Binding-site contacts:
Ligand atom O7 contacts residue ASN99 of chain 1.C at 4.3 Å.
Ligand atom O5 contacts residue ASN99 of chain 1.C at 2.3 Å (h-bond).
Ligand atom O6 contacts residue LYS35 of chain 1.C at 4.2 Å.
Ligand atom C2 contacts residue THR101 of chain 1.C at 4.5 Å.
Ligand atom C1 contacts residue ASN99 of chain 1.C at 1.4 Å.
Ligand atom C1 contacts residue THR101 of chain 1.C at 3.5 Å.
Ligand atom C6 contacts residue LYS35 of chain 1.C at 4.4 Å.
Ligand atom C2 contacts residue ASN99 of chain 1.C at 2.5 Å.
Ligand atom C7 contacts residue ASN99 of chain 1.C at 3.3 Å.
Ligand atom O5 contacts residue LYS35 of chain 1.C at 4.0 Å.
Ligand atom O5 contacts residue THR101 of chain 1.C at 4.4 Å.
Ligand atom N2 contacts residue THR101 of chain 1.C at 4.3 Å.
Ligand atom C8 contacts residue ASN99 of chain 1.C at 3.5 Å.
Ligand atom C5 contacts residue ASN99 of chain 1.C at 3.6 Å.
Ligand atom N2 contacts residue ASN99 of chain 1.C at 2.5 Å (h-bond).
Ligand atom C4 contacts residue ASN99 of chain 1.C at 4.2 Å.
Ligand atom C3 contacts residue ASN99 of chain 1.C at 3.8 Å.

This protein binds this small molecule.
Small molecule (SMILES): CC(=O)N[C@H]1[C@H](O[C@H]2[C@H](O)[C@@H](NC(C)=O)CO[C@@H]2CO)O[C@H](CO)[C@@H](O)[C@@H]1O

Sequence of chain 1.C:
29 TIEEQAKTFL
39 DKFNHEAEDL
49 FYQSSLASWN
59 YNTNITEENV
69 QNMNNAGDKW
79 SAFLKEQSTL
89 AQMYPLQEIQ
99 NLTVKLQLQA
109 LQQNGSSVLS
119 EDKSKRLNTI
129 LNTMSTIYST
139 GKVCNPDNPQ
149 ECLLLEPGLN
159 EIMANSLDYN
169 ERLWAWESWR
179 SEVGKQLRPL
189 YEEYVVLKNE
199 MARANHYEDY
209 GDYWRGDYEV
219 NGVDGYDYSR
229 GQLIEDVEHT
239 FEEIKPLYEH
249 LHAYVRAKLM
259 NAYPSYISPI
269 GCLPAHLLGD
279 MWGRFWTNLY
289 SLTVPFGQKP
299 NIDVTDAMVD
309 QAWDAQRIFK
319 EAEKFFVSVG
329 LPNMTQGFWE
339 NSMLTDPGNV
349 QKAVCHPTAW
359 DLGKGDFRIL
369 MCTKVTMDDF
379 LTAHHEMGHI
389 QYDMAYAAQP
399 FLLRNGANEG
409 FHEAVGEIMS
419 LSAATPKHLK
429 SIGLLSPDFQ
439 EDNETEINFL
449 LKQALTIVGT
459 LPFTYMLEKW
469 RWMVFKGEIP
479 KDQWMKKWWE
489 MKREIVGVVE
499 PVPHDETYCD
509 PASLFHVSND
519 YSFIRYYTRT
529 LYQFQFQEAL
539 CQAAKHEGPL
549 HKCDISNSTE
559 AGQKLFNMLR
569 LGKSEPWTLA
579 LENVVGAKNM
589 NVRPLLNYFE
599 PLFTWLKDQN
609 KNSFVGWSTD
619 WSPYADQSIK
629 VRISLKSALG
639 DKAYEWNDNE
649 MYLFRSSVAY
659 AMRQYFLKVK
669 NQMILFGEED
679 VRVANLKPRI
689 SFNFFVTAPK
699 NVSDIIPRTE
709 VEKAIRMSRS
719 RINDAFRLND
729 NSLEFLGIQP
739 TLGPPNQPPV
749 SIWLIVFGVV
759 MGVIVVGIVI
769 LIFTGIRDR